Binding-site contacts:
Ligand atom C4 contacts residue ALA224 of chain 1.C at 3.7 Å (hydrophobic).
Ligand atom C11 contacts residue ALA123 of chain 1.C at 3.7 Å (hydrophobic).
Ligand atom C16 contacts residue NAP1 of chain 1.S at 3.3 Å.
Ligand atom C1 contacts residue NAP1 of chain 1.S at 3.4 Å.
Ligand atom C12 contacts residue SER223 of chain 1.C at 3.8 Å.
Ligand atom C6 contacts residue NAP1 of chain 1.S at 3.3 Å.
Ligand atom C13 contacts residue NAP1 of chain 1.S at 3.9 Å.
Ligand atom NAB contacts residue NAP1 of chain 1.S at 3.5 Å.
Ligand atom C13 contacts residue ALA121 of chain 1.C at 3.8 Å (hydrophobic).
Ligand atom O17 contacts residue TYR183 of chain 1.C at 2.6 Å (h-bond).
Ligand atom C21 contacts residue GLY228 of chain 1.C at 3.7 Å.
Ligand atom C21 contacts residue VAL227 of chain 1.C at 4.0 Å (hydrophobic).
Ligand atom C13 contacts residue SER223 of chain 1.C at 3.3 Å.
Ligand atom C3 contacts residue ALA224 of chain 1.C at 3.9 Å (hydrophobic).
Ligand atom C9 contacts residue VAL227 of chain 1.C at 3.9 Å (hydrophobic).
Ligand atom C12 contacts residue PHE122 of chain 1.C at 3.8 Å (hydrophobic).
Ligand atom C8 contacts residue NAP1 of chain 1.S at 3.7 Å.
Ligand atom C5 contacts residue NAP1 of chain 1.S at 3.3 Å.
Ligand atom C8 contacts residue SER223 of chain 1.C at 3.7 Å.
Ligand atom C20 contacts residue VAL227 of chain 1.C at 3.9 Å (hydrophobic).
Ligand atom NAB contacts residue SER223 of chain 1.C at 3.3 Å.
Ligand atom O7 contacts residue SER223 of chain 1.C at 4.0 Å.
Ligand atom O17 contacts residue NAP1 of chain 1.S at 2.5 Å (h-bond).
Ligand atom C21 contacts residue ASN182 of chain 1.C at 3.9 Å.
Ligand atom C10 contacts residue MET186 of chain 1.C at 3.8 Å (hydrophobic).
Ligand atom C11 contacts residue MET186 of chain 1.C at 3.5 Å (hydrophobic).
Ligand atom NAB contacts residue ALA121 of chain 1.C at 3.6 Å.
Ligand atom O7 contacts residue NAP1 of chain 1.S at 3.2 Å.
Ligand atom O17 contacts residue LYS190 of chain 1.C at 3.9 Å.
Ligand atom C12 contacts residue ALA121 of chain 1.C at 3.4 Å (hydrophobic).
Ligand atom C19 contacts residue VAL227 of chain 1.C at 3.8 Å (hydrophobic).
Ligand atom C1 contacts residue TYR183 of chain 1.C at 3.4 Å (hydrophobic).
Ligand atom C2 contacts residue NAP1 of chain 1.S at 3.1 Å.
Ligand atom C21 contacts residue GLN181 of chain 1.C at 3.1 Å.
Ligand atom C20 contacts residue VAL180 of chain 1.C at 3.8 Å (hydrophobic).
Ligand atom C4 contacts residue NAP1 of chain 1.S at 3.4 Å.
Ligand atom C3 contacts residue NAP1 of chain 1.S at 3.1 Å.
Ligand atom C6 contacts residue TYR183 of chain 1.C at 3.4 Å (hydrophobic).
Ligand atom C18 contacts residue TYR173 of chain 1.C at 3.6 Å (hydrophobic).
Ligand atom C21 contacts residue VAL180 of chain 1.C at 3.8 Å (hydrophobic).

The protein below binds the small molecule below.
Small molecule (SMILES): CCCCCCc1ccc(Oc2ccccc2N)c(O)c1

Sequence of chain 1.C:
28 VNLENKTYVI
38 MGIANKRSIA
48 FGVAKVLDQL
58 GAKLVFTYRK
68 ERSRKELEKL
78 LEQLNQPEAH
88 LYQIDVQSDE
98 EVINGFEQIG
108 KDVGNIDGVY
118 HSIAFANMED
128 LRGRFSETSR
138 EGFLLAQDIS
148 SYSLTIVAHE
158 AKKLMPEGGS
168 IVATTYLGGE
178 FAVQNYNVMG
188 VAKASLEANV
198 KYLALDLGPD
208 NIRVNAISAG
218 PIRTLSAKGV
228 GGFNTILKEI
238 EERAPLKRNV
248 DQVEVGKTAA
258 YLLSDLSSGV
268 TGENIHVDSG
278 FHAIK